This protein binds this small molecule.
Small molecule (SMILES): CC[C@@]1(O)C(=O)OCc2c1cc1n(c2=O)Cc2cc3c(CN(C)C)c(O)ccc3nc2-1

Binding-site contacts:
Ligand atom O23 contacts residue PTR550 of chain 1.D at 3.9 Å.
Ligand atom C31 contacts residue TTG1 of chain 1.E at 0.4 Å.
Ligand atom O26 contacts residue TTG1 of chain 1.E at 0.5 Å (h-bond).
Ligand atom C29 contacts residue TTG1 of chain 1.E at 0.6 Å.
Ligand atom C1 contacts residue TTG1 of chain 1.E at 0.1 Å.
Ligand atom N12 contacts residue TTG1 of chain 1.E at 0.2 Å (h-bond).
Ligand atom C20 contacts residue TTG1 of chain 1.E at 0.7 Å.
Ligand atom C6 contacts residue TTG1 of chain 1.E at 0.1 Å.
Ligand atom C30 contacts residue GLU183 of chain 1.D at 3.9 Å.
Ligand atom O22 contacts residue PTR550 of chain 1.D at 3.9 Å.
Ligand atom C5 contacts residue TTG1 of chain 1.E at 0.2 Å.
Ligand atom C2 contacts residue TTG1 of chain 1.E at 0.2 Å.
Ligand atom O24 contacts residue TTG1 of chain 1.E at 0.4 Å (h-bond).
Ligand atom C27 contacts residue TTG1 of chain 1.E at 0.2 Å.
Ligand atom C13 contacts residue TTG1 of chain 1.E at 0.3 Å.
Ligand atom C15 contacts residue TTG1 of chain 1.E at 0.3 Å.
Ligand atom N28 contacts residue TTG1 of chain 1.E at 0.1 Å (h-bond).
Ligand atom O24 contacts residue ASP360 of chain 1.D at 2.9 Å (salt-bridge).
Ligand atom O23 contacts residue TTG1 of chain 1.E at 0.7 Å.
Ligand atom O18 contacts residue TTG1 of chain 1.E at 0.1 Å (h-bond).
Ligand atom O22 contacts residue THR545 of chain 1.D at 3.6 Å.
Ligand atom O23 contacts residue LYS359 of chain 1.D at 3.3 Å (salt-bridge).
Ligand atom N10 contacts residue TTG1 of chain 1.E at 0.2 Å (h-bond).
Ligand atom C16 contacts residue TTG1 of chain 1.E at 0.3 Å.
Ligand atom C17 contacts residue TTG1 of chain 1.E at 0.3 Å.
Ligand atom C11 contacts residue TTG1 of chain 1.E at 0.2 Å.
Ligand atom C4 contacts residue TTG1 of chain 1.E at 0.1 Å.
Ligand atom O24 contacts residue ARG191 of chain 1.D at 3.5 Å (salt-bridge).
Ligand atom C3 contacts residue TTG1 of chain 1.E at 0.2 Å.
Ligand atom O26 contacts residue GLU183 of chain 1.D at 3.9 Å.
Ligand atom C9 contacts residue TTG1 of chain 1.E at 0.3 Å.
Ligand atom C8 contacts residue TTG1 of chain 1.E at 0.3 Å.
Ligand atom C7 contacts residue TTG1 of chain 1.E at 0.2 Å.
Ligand atom O23 contacts residue ASP360 of chain 1.D at 3.9 Å.
Ligand atom C14 contacts residue TTG1 of chain 1.E at 0.2 Å.
Ligand atom C21 contacts residue TTG1 of chain 1.E at 0.4 Å.
Ligand atom C30 contacts residue TTG1 of chain 1.E at 0.4 Å.
Ligand atom O22 contacts residue TTG1 of chain 1.E at 1.4 Å.
Ligand atom C19 contacts residue TTG1 of chain 1.E at 0.3 Å.
Ligand atom C25 contacts residue TTG1 of chain 1.E at 0.6 Å.

Sequence of chain 1.D:
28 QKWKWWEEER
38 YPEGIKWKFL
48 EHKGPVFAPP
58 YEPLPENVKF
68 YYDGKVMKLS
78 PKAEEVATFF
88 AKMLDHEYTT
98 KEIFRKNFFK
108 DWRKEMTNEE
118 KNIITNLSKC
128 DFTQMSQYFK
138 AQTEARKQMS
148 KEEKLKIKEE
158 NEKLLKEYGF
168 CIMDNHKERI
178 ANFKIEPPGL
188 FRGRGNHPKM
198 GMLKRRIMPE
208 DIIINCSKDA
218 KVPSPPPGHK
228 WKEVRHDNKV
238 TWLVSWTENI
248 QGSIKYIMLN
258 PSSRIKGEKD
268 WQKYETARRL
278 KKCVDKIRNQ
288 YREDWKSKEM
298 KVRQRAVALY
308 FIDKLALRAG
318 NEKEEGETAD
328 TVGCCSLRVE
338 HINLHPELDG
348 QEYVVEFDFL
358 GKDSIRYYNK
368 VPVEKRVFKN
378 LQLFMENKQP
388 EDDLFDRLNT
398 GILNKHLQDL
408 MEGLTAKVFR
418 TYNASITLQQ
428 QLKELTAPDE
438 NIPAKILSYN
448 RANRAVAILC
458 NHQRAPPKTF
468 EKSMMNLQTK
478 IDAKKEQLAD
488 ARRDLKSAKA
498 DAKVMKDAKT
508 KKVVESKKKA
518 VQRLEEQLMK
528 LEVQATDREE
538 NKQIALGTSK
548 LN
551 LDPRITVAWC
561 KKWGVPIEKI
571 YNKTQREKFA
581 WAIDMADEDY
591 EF